Binding-site contacts:
Ligand atom C3 contacts residue ASN212 of chain 1.E at 3.8 Å.
Ligand atom C1 contacts residue ASN212 of chain 1.E at 1.4 Å.
Ligand atom C1 contacts residue ILE211 of chain 1.E at 4.2 Å (hydrophobic).
Ligand atom O5 contacts residue ASN212 of chain 1.E at 2.4 Å (h-bond).
Ligand atom C2 contacts residue ASN212 of chain 1.E at 2.4 Å.
Ligand atom N2 contacts residue ILE211 of chain 1.E at 4.3 Å.
Ligand atom C5 contacts residue ASN212 of chain 1.E at 3.7 Å.
Ligand atom C4 contacts residue ASN212 of chain 1.E at 4.2 Å.
Ligand atom N2 contacts residue ASN212 of chain 1.E at 2.9 Å (h-bond).
Ligand atom C7 contacts residue ASN212 of chain 1.E at 3.9 Å.
Ligand atom O7 contacts residue ASN212 of chain 1.E at 4.5 Å.

Sequence of chain 1.E:
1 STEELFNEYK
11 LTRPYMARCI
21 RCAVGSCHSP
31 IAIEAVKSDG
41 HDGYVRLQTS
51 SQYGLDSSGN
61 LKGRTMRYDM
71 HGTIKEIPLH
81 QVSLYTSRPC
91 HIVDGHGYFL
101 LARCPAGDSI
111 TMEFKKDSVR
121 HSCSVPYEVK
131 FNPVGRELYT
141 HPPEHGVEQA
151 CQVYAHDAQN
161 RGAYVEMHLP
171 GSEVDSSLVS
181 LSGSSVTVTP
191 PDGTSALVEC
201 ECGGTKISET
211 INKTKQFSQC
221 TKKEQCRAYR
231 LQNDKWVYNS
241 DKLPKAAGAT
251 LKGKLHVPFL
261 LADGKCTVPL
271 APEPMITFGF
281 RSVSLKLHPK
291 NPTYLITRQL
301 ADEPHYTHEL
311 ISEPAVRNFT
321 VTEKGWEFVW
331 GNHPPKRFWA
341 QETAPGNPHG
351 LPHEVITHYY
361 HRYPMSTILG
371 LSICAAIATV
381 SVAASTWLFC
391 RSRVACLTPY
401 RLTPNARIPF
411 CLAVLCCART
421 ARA

A small-molecule ligand and the protein it binds are described below.
Small molecule (SMILES): CC(=O)N[C@@H]1[C@@H](O)[C@H](O)[C@@H](CO)O[C@H]1O